The protein below binds the small molecule below.
Small molecule (SMILES): CC(=O)N[C@@H]1[C@@H](O)[C@H](O)[C@@H](CO)O[C@H]1O

Sequence of chain 1.A:
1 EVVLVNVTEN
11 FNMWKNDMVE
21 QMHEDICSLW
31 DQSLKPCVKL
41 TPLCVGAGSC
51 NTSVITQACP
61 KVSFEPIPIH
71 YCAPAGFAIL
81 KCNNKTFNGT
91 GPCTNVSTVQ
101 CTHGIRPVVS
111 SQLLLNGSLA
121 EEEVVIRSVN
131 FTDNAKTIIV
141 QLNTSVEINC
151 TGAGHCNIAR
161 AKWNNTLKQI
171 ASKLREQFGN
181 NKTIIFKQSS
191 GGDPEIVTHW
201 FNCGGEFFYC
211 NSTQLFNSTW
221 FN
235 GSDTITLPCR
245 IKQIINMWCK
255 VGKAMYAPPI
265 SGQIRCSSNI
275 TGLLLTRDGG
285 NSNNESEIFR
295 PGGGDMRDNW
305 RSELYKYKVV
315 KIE

Binding-site contacts:
Ligand atom O5 contacts residue ASN211 of chain 1.A at 2.3 Å (h-bond).
Ligand atom C1 contacts residue ASN211 of chain 1.A at 1.4 Å.
Ligand atom C3 contacts residue GLN188 of chain 1.A at 4.3 Å.
Ligand atom O6 contacts residue THR213 of chain 1.A at 4.2 Å.
Ligand atom C3 contacts residue THR213 of chain 1.A at 4.2 Å.
Ligand atom N2 contacts residue ASN211 of chain 1.A at 3.1 Å (h-bond).
Ligand atom C2 contacts residue ASN211 of chain 1.A at 2.7 Å.
Ligand atom C2 contacts residue THR213 of chain 1.A at 4.5 Å.
Ligand atom C5 contacts residue ASN211 of chain 1.A at 3.5 Å.
Ligand atom C5 contacts residue THR213 of chain 1.A at 3.9 Å.
Ligand atom O4 contacts residue THR213 of chain 1.A at 4.5 Å.
Ligand atom O6 contacts residue PRO242 of chain 1.A at 4.2 Å.
Ligand atom C4 contacts residue ASN211 of chain 1.A at 4.2 Å.
Ligand atom C6 contacts residue THR213 of chain 1.A at 4.4 Å.
Ligand atom O6 contacts residue ASN211 of chain 1.A at 3.8 Å.
Ligand atom C3 contacts residue ASN211 of chain 1.A at 3.9 Å.
Ligand atom C8 contacts residue VAL197 of chain 1.A at 3.8 Å (hydrophobic).
Ligand atom C6 contacts residue ASN211 of chain 1.A at 4.3 Å.
Ligand atom O6 contacts residue GLN214 of chain 1.A at 3.9 Å.
Ligand atom O7 contacts residue ASN211 of chain 1.A at 3.2 Å (h-bond).
Ligand atom O5 contacts residue THR213 of chain 1.A at 4.3 Å.
Ligand atom C1 contacts residue THR213 of chain 1.A at 3.9 Å.
Ligand atom C8 contacts residue ASN211 of chain 1.A at 3.6 Å.
Ligand atom C7 contacts residue ASN211 of chain 1.A at 3.0 Å.